A small-molecule ligand and the protein it binds are described below.
Small molecule (SMILES): OC[C@H]1O[C@H](O)[C@H](O)[C@@H](O)[C@H]1O

Binding-site contacts:
Ligand atom O2 contacts residue ASN90 of chain 1.E at 3.1 Å (h-bond).
Ligand atom O4 contacts residue LYS91 of chain 1.E at 2.9 Å (salt-bridge).
Ligand atom C5 contacts residue TRP88 of chain 1.E at 3.7 Å (hydrophobic).
Ligand atom O6 contacts residue GLN61 of chain 1.E at 2.9 Å (h-bond).
Ligand atom C2 contacts residue ASN90 of chain 1.E at 4.2 Å.
Ligand atom O2 contacts residue LYS91 of chain 1.E at 4.1 Å.
Ligand atom O5 contacts residue GLN56 of chain 1.E at 3.3 Å.
Ligand atom O1 contacts residue I061 of chain 1.Q at 1.3 Å.
Ligand atom C5 contacts residue GLN56 of chain 1.E at 4.1 Å.
Ligand atom O3 contacts residue LYS91 of chain 1.E at 2.7 Å (salt-bridge).
Ligand atom C3 contacts residue TRP88 of chain 1.E at 3.6 Å (hydrophobic).
Ligand atom C2 contacts residue I061 of chain 1.Q at 3.5 Å.
Ligand atom C6 contacts residue TRP88 of chain 1.E at 3.7 Å (hydrophobic).
Ligand atom C1 contacts residue I061 of chain 1.Q at 2.4 Å.
Ligand atom O2 contacts residue I061 of chain 1.Q at 3.5 Å.
Ligand atom O5 contacts residue I061 of chain 1.Q at 3.1 Å.
Ligand atom C4 contacts residue LYS91 of chain 1.E at 3.8 Å.
Ligand atom C4 contacts residue GLN56 of chain 1.E at 4.3 Å.
Ligand atom C6 contacts residue HIS57 of chain 1.E at 3.5 Å.
Ligand atom C4 contacts residue TRP88 of chain 1.E at 3.5 Å (hydrophobic).
Ligand atom C3 contacts residue ASN90 of chain 1.E at 3.7 Å.
Ligand atom C3 contacts residue GLU51 of chain 1.E at 4.2 Å.
Ligand atom C2 contacts residue LYS91 of chain 1.E at 3.5 Å.
Ligand atom C4 contacts residue GLU51 of chain 1.E at 3.4 Å.
Ligand atom C5 contacts residue I061 of chain 1.Q at 3.7 Å.
Ligand atom O6 contacts residue HIS57 of chain 1.E at 3.8 Å.
Ligand atom O6 contacts residue TRP88 of chain 1.E at 3.7 Å.
Ligand atom C3 contacts residue I061 of chain 1.Q at 4.2 Å.
Ligand atom O4 contacts residue HIS57 of chain 1.E at 4.3 Å.
Ligand atom O3 contacts residue TRP88 of chain 1.E at 3.6 Å.
Ligand atom C2 contacts residue GLN56 of chain 1.E at 4.3 Å.
Ligand atom C3 contacts residue LYS91 of chain 1.E at 3.5 Å.
Ligand atom O6 contacts residue I061 of chain 1.Q at 4.3 Å.
Ligand atom C1 contacts residue GLN56 of chain 1.E at 4.0 Å.
Ligand atom C6 contacts residue GLN61 of chain 1.E at 3.8 Å.
Ligand atom O3 contacts residue GLU51 of chain 1.E at 3.9 Å.
Ligand atom O4 contacts residue GLN56 of chain 1.E at 3.3 Å (h-bond).
Ligand atom O3 contacts residue ASN90 of chain 1.E at 2.7 Å (h-bond).
Ligand atom O4 contacts residue GLU51 of chain 1.E at 2.7 Å (salt-bridge).
Ligand atom C6 contacts residue GLN56 of chain 1.E at 3.9 Å.

Sequence of chain 1.E:
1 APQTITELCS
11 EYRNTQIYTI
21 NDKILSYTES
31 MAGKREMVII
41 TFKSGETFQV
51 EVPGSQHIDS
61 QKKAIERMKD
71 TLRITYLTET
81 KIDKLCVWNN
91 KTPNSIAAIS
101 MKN